The small molecule below binds the protein below.
Small molecule (SMILES): c1cn[nH]c1

Binding-site contacts:
Ligand atom C5 contacts residue PHE93 of chain 1.A at 3.9 Å (hydrophobic).
Ligand atom N1 contacts residue CYS174 of chain 1.A at 3.4 Å (h-bond).
Ligand atom C4 contacts residue ZN1 of chain 1.C at 4.3 Å.
Ligand atom C3 contacts residue ZN1 of chain 1.C at 4.3 Å.
Ligand atom C3 contacts residue PHE93 of chain 1.A at 3.8 Å (hydrophobic).
Ligand atom C3 contacts residue NAJ1 of chain 1.E at 2.6 Å.
Ligand atom N1 contacts residue CYS46 of chain 1.A at 3.8 Å.
Ligand atom C4 contacts residue NAJ1 of chain 1.E at 3.7 Å.
Ligand atom C5 contacts residue ZN1 of chain 1.C at 3.2 Å.
Ligand atom C5 contacts residue NAJ1 of chain 1.E at 3.7 Å.
Ligand atom C3 contacts residue SER48 of chain 1.A at 3.7 Å.
Ligand atom C5 contacts residue SER48 of chain 1.A at 3.4 Å.
Ligand atom N1 contacts residue NAJ1 of chain 1.E at 2.6 Å.
Ligand atom N1 contacts residue ZN1 of chain 1.C at 2.1 Å.
Ligand atom N2 contacts residue SER48 of chain 1.A at 3.4 Å (h-bond).
Ligand atom C5 contacts residue HIS67 of chain 1.A at 3.2 Å.
Ligand atom C4 contacts residue PHE93 of chain 1.A at 3.6 Å (hydrophobic).
Ligand atom N2 contacts residue PHE93 of chain 1.A at 3.9 Å.
Ligand atom N1 contacts residue PHE93 of chain 1.A at 4.0 Å.
Ligand atom N2 contacts residue NAJ1 of chain 1.E at 1.6 Å.
Ligand atom C4 contacts residue LEU141 of chain 1.A at 4.2 Å (hydrophobic).
Ligand atom N2 contacts residue CYS174 of chain 1.A at 3.9 Å.
Ligand atom N2 contacts residue ZN1 of chain 1.C at 3.1 Å.
Ligand atom C4 contacts residue SER48 of chain 1.A at 3.7 Å.
Ligand atom C3 contacts residue VAL294 of chain 1.A at 4.2 Å (hydrophobic).
Ligand atom C5 contacts residue LEU141 of chain 1.A at 4.1 Å (hydrophobic).
Ligand atom N2 contacts residue HIS67 of chain 1.A at 4.3 Å.
Ligand atom N1 contacts residue SER48 of chain 1.A at 3.2 Å (h-bond).
Ligand atom N1 contacts residue HIS67 of chain 1.A at 3.0 Å (h-bond).

Sequence of chain 1.A:
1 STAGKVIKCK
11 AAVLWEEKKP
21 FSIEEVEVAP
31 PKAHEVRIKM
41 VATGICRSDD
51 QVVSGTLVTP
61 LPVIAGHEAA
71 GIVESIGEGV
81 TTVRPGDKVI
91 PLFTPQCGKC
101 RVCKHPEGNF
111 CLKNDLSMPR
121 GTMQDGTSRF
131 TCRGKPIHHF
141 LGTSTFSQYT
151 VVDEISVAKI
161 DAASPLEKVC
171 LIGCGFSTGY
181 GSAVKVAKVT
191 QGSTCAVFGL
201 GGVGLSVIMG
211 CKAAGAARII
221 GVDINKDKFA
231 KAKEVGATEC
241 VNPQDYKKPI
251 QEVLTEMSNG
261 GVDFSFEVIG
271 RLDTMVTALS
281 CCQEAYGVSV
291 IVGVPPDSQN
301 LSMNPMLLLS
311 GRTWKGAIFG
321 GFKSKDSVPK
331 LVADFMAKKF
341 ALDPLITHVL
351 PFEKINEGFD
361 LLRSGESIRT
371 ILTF